Binding-site contacts:
Ligand atom O5 contacts residue SER89 of chain 3.F at 3.6 Å (h-bond).
Ligand atom C3 contacts residue ASN87 of chain 3.F at 3.8 Å.
Ligand atom C1 contacts residue ASN87 of chain 3.F at 1.4 Å.
Ligand atom O6 contacts residue ILE117 of chain 3.F at 4.1 Å.
Ligand atom C7 contacts residue ASN87 of chain 3.F at 3.2 Å.
Ligand atom C2 contacts residue ASN87 of chain 3.F at 2.5 Å.
Ligand atom C8 contacts residue ASN87 of chain 3.F at 4.1 Å.
Ligand atom O5 contacts residue TRP90 of chain 3.F at 4.4 Å.
Ligand atom O5 contacts residue ASN87 of chain 3.F at 2.4 Å (h-bond).
Ligand atom C5 contacts residue ASN87 of chain 3.F at 3.7 Å.
Ligand atom C5 contacts residue SER89 of chain 3.F at 4.4 Å.
Ligand atom N2 contacts residue ASN87 of chain 3.F at 2.9 Å (h-bond).
Ligand atom C1 contacts residue SER89 of chain 3.F at 3.6 Å.
Ligand atom O7 contacts residue ASN87 of chain 3.F at 3.0 Å (h-bond).
Ligand atom C4 contacts residue ASN87 of chain 3.F at 4.2 Å.

This small molecule binds to this protein.
Small molecule (SMILES): CC(=O)N[C@@H]1[C@@H](O)[C@H](O)[C@@H](CO)O[C@H]1O

Sequence of chain 3.F:
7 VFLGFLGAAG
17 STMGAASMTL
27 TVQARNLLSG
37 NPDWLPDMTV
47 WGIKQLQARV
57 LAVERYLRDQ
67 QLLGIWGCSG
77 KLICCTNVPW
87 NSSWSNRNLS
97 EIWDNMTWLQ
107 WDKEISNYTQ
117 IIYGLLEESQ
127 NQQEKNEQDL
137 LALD